Binding-site contacts:
Ligand atom C5 contacts residue SER787 of chain 1.C at 3.4 Å.
Ligand atom O5 contacts residue SER787 of chain 1.C at 2.9 Å (h-bond).
Ligand atom C8 contacts residue ASN785 of chain 1.C at 4.2 Å.
Ligand atom C3 contacts residue ASN785 of chain 1.C at 3.8 Å.
Ligand atom O5 contacts residue ASN785 of chain 1.C at 2.4 Å (h-bond).
Ligand atom C5 contacts residue ASN785 of chain 1.C at 3.7 Å.
Ligand atom N2 contacts residue ASN785 of chain 1.C at 2.9 Å (h-bond).
Ligand atom C6 contacts residue GLN788 of chain 1.C at 3.3 Å.
Ligand atom C1 contacts residue ASN785 of chain 1.C at 1.4 Å.
Ligand atom C1 contacts residue SER787 of chain 1.C at 3.4 Å.
Ligand atom O6 contacts residue GLN788 of chain 1.C at 3.4 Å (h-bond).
Ligand atom C5 contacts residue GLN788 of chain 1.C at 4.1 Å.
Ligand atom C4 contacts residue ASN785 of chain 1.C at 4.2 Å.
Ligand atom C2 contacts residue ASN785 of chain 1.C at 2.5 Å.
Ligand atom O7 contacts residue ASN785 of chain 1.C at 3.2 Å (h-bond).
Ligand atom C7 contacts residue ASN785 of chain 1.C at 3.4 Å.
Ligand atom O6 contacts residue SER787 of chain 1.C at 4.1 Å.
Ligand atom C6 contacts residue SER787 of chain 1.C at 3.6 Å.
Ligand atom O5 contacts residue GLN788 of chain 1.C at 3.9 Å.

The protein below binds the small molecule below.
Small molecule (SMILES): CC(=O)N[C@H]1[C@H](O[C@H]2[C@H](O)[C@@H](NC(C)=O)CO[C@@H]2CO)O[C@H](CO)[C@@H](O)[C@@H]1O

Sequence of chain 1.C:
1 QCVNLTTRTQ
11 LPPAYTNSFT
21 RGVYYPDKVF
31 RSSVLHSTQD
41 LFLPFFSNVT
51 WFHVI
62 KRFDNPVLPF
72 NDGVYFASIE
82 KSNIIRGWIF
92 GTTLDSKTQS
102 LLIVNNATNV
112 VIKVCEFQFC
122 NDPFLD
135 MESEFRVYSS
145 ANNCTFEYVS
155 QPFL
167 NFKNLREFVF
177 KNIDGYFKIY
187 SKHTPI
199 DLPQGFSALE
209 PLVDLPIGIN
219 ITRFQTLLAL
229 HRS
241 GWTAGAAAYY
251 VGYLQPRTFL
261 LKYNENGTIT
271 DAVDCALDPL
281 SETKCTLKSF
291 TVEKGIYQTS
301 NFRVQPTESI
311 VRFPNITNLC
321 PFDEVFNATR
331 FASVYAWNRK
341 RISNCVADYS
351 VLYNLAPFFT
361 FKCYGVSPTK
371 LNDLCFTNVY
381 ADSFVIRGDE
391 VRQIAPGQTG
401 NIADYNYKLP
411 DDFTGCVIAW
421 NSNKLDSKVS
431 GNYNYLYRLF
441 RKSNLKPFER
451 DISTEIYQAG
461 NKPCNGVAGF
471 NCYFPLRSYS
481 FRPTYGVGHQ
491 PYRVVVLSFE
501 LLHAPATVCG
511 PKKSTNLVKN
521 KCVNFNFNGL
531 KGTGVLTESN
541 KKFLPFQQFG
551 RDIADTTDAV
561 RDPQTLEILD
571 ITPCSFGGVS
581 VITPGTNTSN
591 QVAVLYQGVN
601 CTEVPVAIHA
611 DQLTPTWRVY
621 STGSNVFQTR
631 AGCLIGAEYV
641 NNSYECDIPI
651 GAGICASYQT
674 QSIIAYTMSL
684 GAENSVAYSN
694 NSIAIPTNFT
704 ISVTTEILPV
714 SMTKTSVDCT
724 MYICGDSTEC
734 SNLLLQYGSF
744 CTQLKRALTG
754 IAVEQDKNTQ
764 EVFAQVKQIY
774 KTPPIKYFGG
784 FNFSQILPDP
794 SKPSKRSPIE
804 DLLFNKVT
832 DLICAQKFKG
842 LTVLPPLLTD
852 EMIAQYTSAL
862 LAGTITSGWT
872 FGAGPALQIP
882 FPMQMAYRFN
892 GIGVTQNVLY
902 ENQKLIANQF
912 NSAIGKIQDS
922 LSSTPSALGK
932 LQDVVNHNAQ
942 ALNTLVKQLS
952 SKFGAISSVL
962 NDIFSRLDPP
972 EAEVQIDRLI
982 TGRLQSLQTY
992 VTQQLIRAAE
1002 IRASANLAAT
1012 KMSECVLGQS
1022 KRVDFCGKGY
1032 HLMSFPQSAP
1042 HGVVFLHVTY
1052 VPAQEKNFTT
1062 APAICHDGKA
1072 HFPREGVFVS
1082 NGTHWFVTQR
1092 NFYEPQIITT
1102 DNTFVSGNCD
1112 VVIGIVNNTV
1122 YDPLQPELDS